Binding-site contacts:
Ligand atom C17 contacts residue PHE140 of chain 2.A at 3.7 Å (hydrophobic).
Ligand atom C contacts residue PRO168 of chain 2.A at 3.6 Å (hydrophobic).
Ligand atom C9 contacts residue MET165 of chain 2.A at 3.8 Å (hydrophobic).
Ligand atom C6 contacts residue GLN189 of chain 2.A at 3.5 Å.
Ligand atom C3 contacts residue GLN189 of chain 2.A at 3.8 Å.
Ligand atom O contacts residue GLU166 of chain 2.A at 2.9 Å (salt-bridge).
Ligand atom C11 contacts residue MET165 of chain 2.A at 3.8 Å (hydrophobic).
Ligand atom C2 contacts residue ARG188 of chain 2.A at 3.7 Å.
Ligand atom C17 contacts residue ASN142 of chain 2.A at 3.7 Å.
Ligand atom C17 contacts residue GLU166 of chain 2.A at 3.8 Å.
Ligand atom O contacts residue MET165 of chain 2.A at 3.2 Å.
Ligand atom C17 contacts residue LEU141 of chain 2.A at 3.5 Å (hydrophobic).
Ligand atom C15 contacts residue CYS145 of chain 2.A at 3.8 Å (hydrophobic).
Ligand atom C19 contacts residue ASN142 of chain 2.A at 3.8 Å.
Ligand atom C8 contacts residue MET165 of chain 2.A at 3.5 Å (hydrophobic).
Ligand atom CL contacts residue ARG188 of chain 2.A at 3.6 Å.
Ligand atom CL contacts residue MET49 of chain 2.A at 2.9 Å.
Ligand atom C10 contacts residue MET49 of chain 2.A at 3.8 Å (hydrophobic).
Ligand atom C15 contacts residue GLU166 of chain 2.A at 3.8 Å.
Ligand atom N1 contacts residue HIS163 of chain 2.A at 2.8 Å (h-bond).
Ligand atom F1 contacts residue GLN189 of chain 2.A at 3.5 Å.
Ligand atom C2 contacts residue THR190 of chain 2.A at 3.4 Å.
Ligand atom C15 contacts residue HIS163 of chain 2.A at 3.3 Å.
Ligand atom C contacts residue THR190 of chain 2.A at 3.3 Å.
Ligand atom CL contacts residue ASP187 of chain 2.A at 3.2 Å.
Ligand atom CL contacts residue HIS41 of chain 2.A at 3.8 Å.
Ligand atom N1 contacts residue GLU166 of chain 2.A at 3.7 Å.
Ligand atom C9 contacts residue MET49 of chain 2.A at 3.3 Å (hydrophobic).
Ligand atom N contacts residue CYS145 of chain 2.A at 3.8 Å.
Ligand atom N1 contacts residue SER144 of chain 2.A at 3.7 Å.
Ligand atom C3 contacts residue ARG188 of chain 2.A at 3.3 Å.
Ligand atom C16 contacts residue GLU166 of chain 2.A at 3.4 Å.
Ligand atom F contacts residue GLN189 of chain 2.A at 3.7 Å.
Ligand atom C5 contacts residue GLN189 of chain 2.A at 3.7 Å.
Ligand atom C1 contacts residue THR190 of chain 2.A at 3.8 Å.
Ligand atom C8 contacts residue ARG188 of chain 2.A at 3.8 Å.
Ligand atom C10 contacts residue MET165 of chain 2.A at 3.8 Å (hydrophobic).
Ligand atom C16 contacts residue PHE140 of chain 2.A at 3.2 Å (hydrophobic).
Ligand atom C16 contacts residue LEU141 of chain 2.A at 3.8 Å (hydrophobic).
Ligand atom N1 contacts residue PHE140 of chain 2.A at 3.7 Å.

A protein and the small-molecule ligand that binds it are described below.
Small molecule (SMILES): Cc1ccncc1NC(=O)Cc1cc(Cl)cc(-c2ccc(C)c(F)c2F)c1

Sequence of chain 2.A:
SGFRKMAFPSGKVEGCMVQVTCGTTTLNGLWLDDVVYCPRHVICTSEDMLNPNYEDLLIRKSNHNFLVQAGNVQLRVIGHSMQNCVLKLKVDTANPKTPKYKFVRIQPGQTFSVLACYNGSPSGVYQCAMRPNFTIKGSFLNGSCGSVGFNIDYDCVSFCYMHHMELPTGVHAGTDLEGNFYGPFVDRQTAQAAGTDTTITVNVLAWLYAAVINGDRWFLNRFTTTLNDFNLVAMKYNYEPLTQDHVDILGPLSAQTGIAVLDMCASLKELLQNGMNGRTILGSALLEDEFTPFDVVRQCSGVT